The small molecule below binds the protein below.
Small molecule (SMILES): CC(=O)N[C@H]1[C@H](O[C@H]2[C@H](O)[C@@H](NC(C)=O)CO[C@@H]2CO)O[C@H](CO)[C@@H](O)[C@@H]1O

Binding-site contacts:
Ligand atom C5 contacts residue LYS606 of chain 1.A at 3.9 Å.
Ligand atom N2 contacts residue ASN528 of chain 1.A at 2.9 Å (h-bond).
Ligand atom C3 contacts residue TYR627 of chain 1.A at 3.4 Å (hydrophobic).
Ligand atom C8 contacts residue ALA653 of chain 1.A at 4.2 Å (hydrophobic).
Ligand atom C7 contacts residue ALA653 of chain 1.A at 4.2 Å (hydrophobic).
Ligand atom N2 contacts residue THR527 of chain 1.A at 3.8 Å.
Ligand atom C3 contacts residue ASN528 of chain 1.A at 3.8 Å.
Ligand atom O5 contacts residue ASN528 of chain 1.A at 2.4 Å (h-bond).
Ligand atom N2 contacts residue TYR627 of chain 1.A at 4.3 Å.
Ligand atom C1 contacts residue ASN528 of chain 1.A at 1.4 Å.
Ligand atom C4 contacts residue TYR627 of chain 1.A at 3.9 Å (hydrophobic).
Ligand atom C1 contacts residue LYS606 of chain 1.A at 3.9 Å.
Ligand atom O3 contacts residue TYR627 of chain 1.A at 4.3 Å.
Ligand atom C2 contacts residue ASN528 of chain 1.A at 2.5 Å.
Ligand atom C1 contacts residue TYR627 of chain 1.A at 3.8 Å (hydrophobic).
Ligand atom C8 contacts residue THR527 of chain 1.A at 3.6 Å.
Ligand atom O7 contacts residue TYR627 of chain 1.A at 3.9 Å.
Ligand atom C8 contacts residue ARG654 of chain 1.A at 3.3 Å.
Ligand atom C8 contacts residue ASN528 of chain 1.A at 4.4 Å.
Ligand atom C8 contacts residue TYR608 of chain 1.A at 4.2 Å (hydrophobic).
Ligand atom C6 contacts residue GLY607 of chain 1.A at 3.7 Å.
Ligand atom C5 contacts residue TYR627 of chain 1.A at 3.6 Å (hydrophobic).
Ligand atom C5 contacts residue GLY607 of chain 1.A at 3.9 Å.
Ligand atom O4 contacts residue TYR627 of chain 1.A at 4.1 Å.
Ligand atom O7 contacts residue ALA653 of chain 1.A at 3.5 Å.
Ligand atom C4 contacts residue LYS606 of chain 1.A at 4.3 Å.
Ligand atom C7 contacts residue ASN528 of chain 1.A at 3.2 Å.
Ligand atom O6 contacts residue LYS606 of chain 1.A at 2.9 Å (salt-bridge).
Ligand atom C4 contacts residue ASN528 of chain 1.A at 4.2 Å.
Ligand atom C8 contacts residue TYR627 of chain 1.A at 4.3 Å (hydrophobic).
Ligand atom C2 contacts residue TYR627 of chain 1.A at 4.0 Å (hydrophobic).
Ligand atom C1 contacts residue GLY607 of chain 1.A at 4.3 Å.
Ligand atom O7 contacts residue ASN528 of chain 1.A at 3.0 Å (h-bond).
Ligand atom O5 contacts residue LYS606 of chain 1.A at 3.1 Å (salt-bridge).
Ligand atom C6 contacts residue LYS606 of chain 1.A at 3.8 Å.
Ligand atom O5 contacts residue TYR627 of chain 1.A at 4.2 Å.
Ligand atom C5 contacts residue ASN528 of chain 1.A at 3.7 Å.
Ligand atom O5 contacts residue GLY607 of chain 1.A at 3.6 Å.
Ligand atom C7 contacts residue THR527 of chain 1.A at 3.9 Å.
Ligand atom C2 contacts residue LYS606 of chain 1.A at 4.3 Å.

Sequence of chain 1.A:
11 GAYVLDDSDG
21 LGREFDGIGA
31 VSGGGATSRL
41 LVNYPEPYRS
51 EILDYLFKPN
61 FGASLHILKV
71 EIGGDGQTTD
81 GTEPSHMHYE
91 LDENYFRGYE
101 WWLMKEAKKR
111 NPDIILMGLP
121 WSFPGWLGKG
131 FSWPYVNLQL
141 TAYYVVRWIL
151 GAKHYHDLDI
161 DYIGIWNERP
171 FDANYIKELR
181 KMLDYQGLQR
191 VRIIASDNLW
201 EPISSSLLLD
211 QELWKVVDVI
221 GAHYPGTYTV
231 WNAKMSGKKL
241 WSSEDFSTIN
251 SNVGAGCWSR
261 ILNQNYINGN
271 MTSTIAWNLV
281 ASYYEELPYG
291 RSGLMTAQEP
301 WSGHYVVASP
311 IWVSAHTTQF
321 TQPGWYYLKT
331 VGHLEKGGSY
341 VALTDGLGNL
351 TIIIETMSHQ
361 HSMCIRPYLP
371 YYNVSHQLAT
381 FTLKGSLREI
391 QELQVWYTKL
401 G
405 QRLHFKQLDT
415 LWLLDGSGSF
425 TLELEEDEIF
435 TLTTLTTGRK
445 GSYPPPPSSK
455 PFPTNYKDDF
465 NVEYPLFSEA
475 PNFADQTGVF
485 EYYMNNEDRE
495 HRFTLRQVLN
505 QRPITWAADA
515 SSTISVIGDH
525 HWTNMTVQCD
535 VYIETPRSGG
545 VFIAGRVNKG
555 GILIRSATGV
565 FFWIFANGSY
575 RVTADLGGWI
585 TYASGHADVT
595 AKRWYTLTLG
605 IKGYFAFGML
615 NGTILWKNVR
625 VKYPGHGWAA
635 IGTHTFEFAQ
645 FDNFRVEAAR